The small molecule below binds the protein below.
Small molecule (SMILES): CO[C@H]1/C=C\C=C(/C)C(=O)NC2=CC(=O)C(NCCN(C)C)=C(C[C@@H](C)C[C@H](OC)[C@H](O)[C@@H](C)/C=C(\C)[C@@H]1OC(N)=O)C2=O

Sequence of chain 1.A:
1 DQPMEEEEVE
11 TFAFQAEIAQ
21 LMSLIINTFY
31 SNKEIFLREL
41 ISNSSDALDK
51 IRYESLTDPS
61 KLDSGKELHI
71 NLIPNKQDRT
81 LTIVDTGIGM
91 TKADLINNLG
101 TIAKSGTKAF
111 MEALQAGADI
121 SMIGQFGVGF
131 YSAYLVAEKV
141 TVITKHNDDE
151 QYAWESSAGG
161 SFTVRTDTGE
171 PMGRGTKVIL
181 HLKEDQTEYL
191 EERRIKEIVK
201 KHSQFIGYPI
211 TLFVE

Binding-site contacts:
Ligand atom N32 contacts residue ASP46 of chain 1.A at 3.5 Å (salt-bridge).
Ligand atom O1 contacts residue GLY129 of chain 1.A at 3.2 Å (h-bond).
Ligand atom C19 contacts residue ASN43 of chain 1.A at 3.3 Å.
Ligand atom C34 contacts residue ASP46 of chain 1.A at 3.6 Å.
Ligand atom O5 contacts residue LYS50 of chain 1.A at 2.8 Å (salt-bridge).
Ligand atom C10 contacts residue LYS50 of chain 1.A at 3.6 Å.
Ligand atom C26 contacts residue ALA47 of chain 1.A at 3.8 Å (hydrophobic).
Ligand atom O3 contacts residue ASN43 of chain 1.A at 3.5 Å.
Ligand atom C28 contacts residue ASN98 of chain 1.A at 3.4 Å.
Ligand atom C27 contacts residue ASN98 of chain 1.A at 3.6 Å.
Ligand atom C26 contacts residue LYS50 of chain 1.A at 3.5 Å.
Ligand atom C1 contacts residue GLY127 of chain 1.A at 3.4 Å.
Ligand atom C22 contacts residue ASN98 of chain 1.A at 3.4 Å.
Ligand atom N29 contacts residue ASP46 of chain 1.A at 3.2 Å (salt-bridge).
Ligand atom O4 contacts residue THR176 of chain 1.A at 3.5 Å (h-bond).
Ligand atom N1 contacts residue GLY127 of chain 1.A at 3.1 Å (h-bond).
Ligand atom N2 contacts residue ASP85 of chain 1.A at 2.8 Å (salt-bridge).
Ligand atom C23 contacts residue PHE130 of chain 1.A at 3.3 Å (hydrophobic).
Ligand atom C14 contacts residue ASN98 of chain 1.A at 3.5 Å.
Ligand atom C30 contacts residue LYS50 of chain 1.A at 3.7 Å.
Ligand atom C21 contacts residue GLY127 of chain 1.A at 3.7 Å.
Ligand atom O9 contacts residue GLY127 of chain 1.A at 3.2 Å (h-bond).
Ligand atom O1 contacts residue PHE130 of chain 1.A at 2.7 Å (h-bond).
Ligand atom C20 contacts residue GLY127 of chain 1.A at 3.7 Å.
Ligand atom C2 contacts residue PHE130 of chain 1.A at 3.6 Å (hydrophobic).
Ligand atom O8 contacts residue ASP46 of chain 1.A at 3.3 Å.
Ligand atom O4 contacts residue ALA47 of chain 1.A at 3.3 Å.
Ligand atom N2 contacts residue SER44 of chain 1.A at 3.6 Å.
Ligand atom N29 contacts residue LYS50 of chain 1.A at 3.5 Å (salt-bridge).
Ligand atom O9 contacts residue LYS104 of chain 1.A at 3.0 Å (salt-bridge).
Ligand atom C10 contacts residue ASP46 of chain 1.A at 3.7 Å.
Ligand atom O1 contacts residue GLY127 of chain 1.A at 3.5 Å (h-bond).
Ligand atom O6 contacts residue ASN98 of chain 1.A at 2.9 Å (h-bond).
Ligand atom C26 contacts residue ASP46 of chain 1.A at 3.7 Å.
Ligand atom C1 contacts residue PHE130 of chain 1.A at 3.5 Å (hydrophobic).
Ligand atom C4 contacts residue LEU99 of chain 1.A at 3.6 Å (hydrophobic).
Ligand atom C27 contacts residue ASP94 of chain 1.A at 3.3 Å.
Ligand atom C26 contacts residue ILE88 of chain 1.A at 3.5 Å (hydrophobic).
Ligand atom C25 contacts residue ASN43 of chain 1.A at 3.6 Å.
Ligand atom O1 contacts residue VAL128 of chain 1.A at 3.0 Å.